Binding-site contacts:
Ligand atom NE1 contacts residue PHE39 of chain 2.A at 3.7 Å.
Ligand atom CLL contacts residue PHE75 of chain 2.A at 3.7 Å.
Ligand atom CE1 contacts residue PHE39 of chain 2.A at 3.6 Å (hydrophobic).
Ligand atom O contacts residue GLY26 of chain 1.A at 3.3 Å.
Ligand atom CG contacts residue LYS23 of chain 1.A at 3.7 Å.
Ligand atom CH2 contacts residue ILE45 of chain 2.A at 3.6 Å (hydrophobic).
Ligand atom CZ contacts residue ILE45 of chain 2.A at 3.4 Å (hydrophobic).
Ligand atom CH2 contacts residue LYS35 of chain 2.A at 3.6 Å.
Ligand atom CZ2 contacts residue LYS35 of chain 2.A at 3.2 Å.
Ligand atom CD1 contacts residue TYR51 of chain 2.A at 3.5 Å (hydrophobic).
Ligand atom CE2 contacts residue GLY42 of chain 2.A at 3.7 Å.
Ligand atom CG contacts residue PHE39 of chain 2.A at 3.7 Å (hydrophobic).
Ligand atom CE1 contacts residue GLN56 of chain 2.A at 3.5 Å.
Ligand atom CE1 contacts residue TYR51 of chain 2.A at 3.7 Å (hydrophobic).
Ligand atom CE1 contacts residue VAL25 of chain 1.A at 3.5 Å (hydrophobic).
Ligand atom CD contacts residue LYS23 of chain 1.A at 3.4 Å.
Ligand atom OE1 contacts residue GLN28 of chain 1.A at 3.6 Å (h-bond).
Ligand atom NE1 contacts residue MPO1 of chain 1.E at 3.6 Å.
Ligand atom CD1 contacts residue PHE39 of chain 2.A at 3.6 Å (hydrophobic).
Ligand atom NE1 contacts residue GLY42 of chain 2.A at 3.4 Å (h-bond).
Ligand atom CD2 contacts residue HIS80 of chain 2.A at 3.7 Å.
Ligand atom CB contacts residue MET46 of chain 2.A at 3.7 Å (hydrophobic).
Ligand atom CZ contacts residue PHE39 of chain 2.A at 3.7 Å (hydrophobic).
Ligand atom CE2 contacts residue ILE45 of chain 2.A at 3.6 Å (hydrophobic).
Ligand atom CZ3 contacts residue ILE45 of chain 2.A at 3.4 Å (hydrophobic).
Ligand atom CLL contacts residue PHE70 of chain 2.A at 3.4 Å.
Ligand atom NE1 contacts residue LEU38 of chain 2.A at 2.7 Å (h-bond).
Ligand atom CD1 contacts residue MPO1 of chain 1.E at 3.6 Å.
Ligand atom CD1 contacts residue LEU38 of chain 2.A at 3.7 Å (hydrophobic).
Ligand atom O contacts residue GLN56 of chain 2.A at 3.4 Å.
Ligand atom CD1 contacts residue GLY42 of chain 2.A at 3.5 Å.
Ligand atom NE1 contacts residue LYS35 of chain 2.A at 3.3 Å (salt-bridge).
Ligand atom CE2 contacts residue LYS35 of chain 2.A at 3.6 Å.
Ligand atom CE1 contacts residue GLN43 of chain 2.A at 3.4 Å.
Ligand atom CD1 contacts residue GLY26 of chain 1.A at 3.7 Å.
Ligand atom CD1 contacts residue VAL25 of chain 1.A at 3.4 Å (hydrophobic).
Ligand atom CLL contacts residue ILE83 of chain 2.A at 3.6 Å.
Ligand atom CE1 contacts residue VAL77 of chain 2.A at 3.7 Å (hydrophobic).
Ligand atom CD1 contacts residue GLN56 of chain 2.A at 3.3 Å.
Ligand atom CD1 contacts residue LEU38 of chain 2.A at 3.5 Å (hydrophobic).

The protein below binds the small molecule below.
Small molecule (SMILES): CC(C)C[C@@H]1NC(=O)[C@H](Cc2c[nH]c3cc(Cl)ccc23)NC(=O)[C@H](CCC(=O)O)NC(=O)[C@H](Cc2ccccc2)NC(=O)[C@@H]2CCCN2C(=O)[C@H]2CCCN2C(=O)[C@H](Cc2ccccc2)NC(=O)[C@H](CCC(=O)O)NC(=O)[C@H](CC2=c3ccccc3=NC2)NC(=O)[C@H](CC(=O)O)NC1=O

Sequence of chain 1.A:
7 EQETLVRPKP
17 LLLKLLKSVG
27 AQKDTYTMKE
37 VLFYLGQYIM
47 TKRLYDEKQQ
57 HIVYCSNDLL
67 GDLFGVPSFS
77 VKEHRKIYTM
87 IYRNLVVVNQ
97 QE

Sequence of chain 2.A:
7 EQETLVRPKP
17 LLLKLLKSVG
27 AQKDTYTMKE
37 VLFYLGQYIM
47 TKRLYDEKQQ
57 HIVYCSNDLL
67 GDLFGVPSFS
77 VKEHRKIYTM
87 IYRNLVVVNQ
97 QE